This small molecule binds to this protein.
Small molecule (SMILES): CC(=O)N[C@@H]1[C@@H](O)[C@@H](O)[C@@H](CO)O[C@@H]1O

Binding-site contacts:
Ligand atom C2 contacts residue TYR201 of chain 1.D at 3.4 Å (hydrophobic).
Ligand atom O5 contacts residue HIS203 of chain 1.D at 3.2 Å.
Ligand atom O5 contacts residue TYR201 of chain 1.D at 3.3 Å (h-bond).
Ligand atom C2 contacts residue HIS234 of chain 1.D at 3.9 Å.
Ligand atom C7 contacts residue TYR314 of chain 1.D at 3.4 Å (hydrophobic).
Ligand atom N2 contacts residue HIS234 of chain 1.D at 3.3 Å (h-bond).
Ligand atom C4 contacts residue TYR201 of chain 1.D at 3.7 Å (hydrophobic).
Ligand atom C1 contacts residue TYR201 of chain 1.D at 3.6 Å (hydrophobic).
Ligand atom C8 contacts residue NAD1 of chain 1.N at 3.8 Å.
Ligand atom C1 contacts residue HIS203 of chain 1.D at 3.7 Å.
Ligand atom C7 contacts residue HIS234 of chain 1.D at 3.5 Å.
Ligand atom C3 contacts residue NAD1 of chain 1.N at 3.2 Å.
Ligand atom N2 contacts residue NAD1 of chain 1.N at 3.1 Å (h-bond).
Ligand atom C4 contacts residue ARG219 of chain 1.D at 3.8 Å.
Ligand atom C8 contacts residue HIS234 of chain 1.D at 3.8 Å.
Ligand atom C4 contacts residue TYR231 of chain 1.D at 3.7 Å (hydrophobic).
Ligand atom C3 contacts residue HIS234 of chain 1.D at 3.9 Å.
Ligand atom C8 contacts residue VAL173 of chain 1.D at 3.9 Å (hydrophobic).
Ligand atom C7 contacts residue HIS379 of chain 1.D at 3.7 Å.
Ligand atom O3 contacts residue TYR231 of chain 1.D at 2.5 Å (h-bond).
Ligand atom C1 contacts residue HIS379 of chain 1.D at 4.0 Å.
Ligand atom C4 contacts residue NAD1 of chain 1.N at 3.7 Å.
Ligand atom O4 contacts residue ARG219 of chain 1.D at 2.8 Å (salt-bridge).
Ligand atom C8 contacts residue HIS379 of chain 1.D at 3.5 Å.
Ligand atom O4 contacts residue TYR231 of chain 1.D at 3.3 Å.
Ligand atom C8 contacts residue TYR314 of chain 1.D at 3.7 Å (hydrophobic).
Ligand atom O7 contacts residue TYR201 of chain 1.D at 3.5 Å.
Ligand atom O3 contacts residue NAD1 of chain 1.N at 3.2 Å.
Ligand atom O7 contacts residue TYR314 of chain 1.D at 2.5 Å (h-bond).
Ligand atom C3 contacts residue TYR201 of chain 1.D at 4.0 Å (hydrophobic).
Ligand atom C7 contacts residue NAD1 of chain 1.N at 3.9 Å.
Ligand atom C8 contacts residue ASN172 of chain 1.D at 4.0 Å.
Ligand atom O3 contacts residue HIS234 of chain 1.D at 2.8 Å (h-bond).
Ligand atom N2 contacts residue HIS379 of chain 1.D at 3.4 Å (h-bond).
Ligand atom C6 contacts residue GLU215 of chain 1.D at 3.6 Å.
Ligand atom O7 contacts residue HIS234 of chain 1.D at 3.8 Å.
Ligand atom O1 contacts residue HIS379 of chain 1.D at 2.9 Å (h-bond).
Ligand atom C3 contacts residue TYR231 of chain 1.D at 3.7 Å (hydrophobic).
Ligand atom C5 contacts residue TYR201 of chain 1.D at 3.9 Å (hydrophobic).
Ligand atom O4 contacts residue TYR201 of chain 1.D at 2.8 Å (h-bond).

Sequence of chain 1.D:
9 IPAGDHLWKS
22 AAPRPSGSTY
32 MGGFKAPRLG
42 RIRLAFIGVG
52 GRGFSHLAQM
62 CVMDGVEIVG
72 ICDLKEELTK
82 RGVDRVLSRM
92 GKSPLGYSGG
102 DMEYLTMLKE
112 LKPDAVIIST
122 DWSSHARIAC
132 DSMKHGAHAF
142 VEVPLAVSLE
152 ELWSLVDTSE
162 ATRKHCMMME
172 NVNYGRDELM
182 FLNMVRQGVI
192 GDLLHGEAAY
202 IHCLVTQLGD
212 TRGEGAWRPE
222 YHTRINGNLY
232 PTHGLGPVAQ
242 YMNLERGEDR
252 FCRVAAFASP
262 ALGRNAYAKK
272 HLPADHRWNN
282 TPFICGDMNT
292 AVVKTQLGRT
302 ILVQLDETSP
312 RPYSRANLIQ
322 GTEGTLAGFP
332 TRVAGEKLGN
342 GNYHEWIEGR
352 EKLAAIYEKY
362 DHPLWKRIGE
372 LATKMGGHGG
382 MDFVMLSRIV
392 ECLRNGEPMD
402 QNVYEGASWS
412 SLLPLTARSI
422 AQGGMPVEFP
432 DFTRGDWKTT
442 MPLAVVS